Binding-site contacts:
Ligand atom N2 contacts residue ASN54 of chain 2.B at 2.9 Å (h-bond).
Ligand atom O3 contacts residue SER89 of chain 2.B at 4.5 Å.
Ligand atom C7 contacts residue SER89 of chain 2.B at 4.2 Å.
Ligand atom O4 contacts residue ASP90 of chain 2.B at 4.3 Å.
Ligand atom O7 contacts residue ASN54 of chain 2.B at 3.9 Å.
Ligand atom C1 contacts residue SER89 of chain 2.B at 4.4 Å.
Ligand atom C2 contacts residue ASN54 of chain 2.B at 2.4 Å.
Ligand atom O7 contacts residue CYS85 of chain 2.B at 4.0 Å.
Ligand atom C1 contacts residue ASN54 of chain 2.B at 1.4 Å.
Ligand atom C7 contacts residue ASN54 of chain 2.B at 3.2 Å.
Ligand atom O7 contacts residue SER89 of chain 2.B at 3.1 Å (h-bond).
Ligand atom C5 contacts residue SER89 of chain 2.B at 4.0 Å.
Ligand atom C7 contacts residue ASP90 of chain 2.B at 3.7 Å.
Ligand atom C5 contacts residue ASN54 of chain 2.B at 3.7 Å.
Ligand atom O3 contacts residue ASP90 of chain 2.B at 3.6 Å.
Ligand atom C3 contacts residue SER89 of chain 2.B at 3.9 Å.
Ligand atom C2 contacts residue ASP90 of chain 2.B at 4.1 Å.
Ligand atom C2 contacts residue SER89 of chain 2.B at 4.2 Å.
Ligand atom C8 contacts residue ASP90 of chain 2.B at 3.6 Å.
Ligand atom O4 contacts residue SER89 of chain 2.B at 3.6 Å.
Ligand atom C4 contacts residue SER89 of chain 2.B at 4.0 Å.
Ligand atom C8 contacts residue ASN54 of chain 2.B at 3.6 Å.
Ligand atom O5 contacts residue ASN54 of chain 2.B at 2.4 Å (h-bond).
Ligand atom O7 contacts residue ASP90 of chain 2.B at 3.5 Å.
Ligand atom C4 contacts residue ASN54 of chain 2.B at 4.2 Å.
Ligand atom C3 contacts residue ASN54 of chain 2.B at 3.8 Å.

Sequence of chain 2.B:
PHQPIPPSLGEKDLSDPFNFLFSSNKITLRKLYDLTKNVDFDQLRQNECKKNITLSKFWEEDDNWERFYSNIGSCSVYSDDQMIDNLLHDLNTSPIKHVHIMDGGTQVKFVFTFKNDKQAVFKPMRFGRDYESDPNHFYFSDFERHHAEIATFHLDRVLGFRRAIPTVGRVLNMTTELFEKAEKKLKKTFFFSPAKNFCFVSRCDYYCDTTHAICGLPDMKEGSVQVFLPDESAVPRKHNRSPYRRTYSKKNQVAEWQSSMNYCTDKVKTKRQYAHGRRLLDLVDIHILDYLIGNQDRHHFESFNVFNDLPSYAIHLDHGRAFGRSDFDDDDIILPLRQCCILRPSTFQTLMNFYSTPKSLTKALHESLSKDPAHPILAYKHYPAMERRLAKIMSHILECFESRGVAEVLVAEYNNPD

A small-molecule ligand and the protein it binds are described below.
Small molecule (SMILES): CC(=O)N[C@H]1[C@H](O[C@H]2[C@H](O)[C@@H](NC(C)=O)CO[C@@H]2CO)O[C@H](CO)[C@@H](O[C@H]2O[C@H](CO)[C@@H](O)[C@H](O)[C@@H]2O)[C@@H]1O